Sequence of chain 1.C:
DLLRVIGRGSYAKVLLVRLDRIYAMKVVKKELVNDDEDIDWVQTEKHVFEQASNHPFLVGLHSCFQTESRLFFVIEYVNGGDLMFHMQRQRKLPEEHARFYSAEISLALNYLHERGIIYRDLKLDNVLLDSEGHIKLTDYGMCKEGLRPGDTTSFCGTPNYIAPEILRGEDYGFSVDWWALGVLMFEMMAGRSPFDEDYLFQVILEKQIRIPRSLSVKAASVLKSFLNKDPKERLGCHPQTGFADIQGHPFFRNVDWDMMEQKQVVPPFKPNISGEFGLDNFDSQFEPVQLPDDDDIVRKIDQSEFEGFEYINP

A protein and the small-molecule ligand that binds it are described below.
Small molecule (SMILES): Nc1ncc(-c2cccc(N3CCNCC3)c2)cc1C(=O)Nc1ccncc1

Binding-site contacts:
Ligand atom CAE contacts residue THR152 of chain 1.C at 4.0 Å.
Ligand atom NAP contacts residue THR152 of chain 1.C at 3.6 Å.
Ligand atom CAX contacts residue ILE17 of chain 1.C at 3.5 Å (hydrophobic).
Ligand atom CAV contacts residue ILE17 of chain 1.C at 3.2 Å (hydrophobic).
Ligand atom CAS contacts residue PHE309 of chain 1.C at 4.0 Å (hydrophobic).
Ligand atom CAN contacts residue LEU142 of chain 1.C at 3.5 Å (hydrophobic).
Ligand atom NAL contacts residue GLU90 of chain 1.C at 2.9 Å (salt-bridge).
Ligand atom CAU contacts residue ILE17 of chain 1.C at 3.2 Å (hydrophobic).
Ligand atom NAB contacts residue ASP153 of chain 1.C at 3.5 Å.
Ligand atom CAR contacts residue TYR91 of chain 1.C at 3.6 Å (hydrophobic).
Ligand atom CAQ contacts residue ILE17 of chain 1.C at 4.0 Å (hydrophobic).
Ligand atom CAH contacts residue THR152 of chain 1.C at 3.5 Å.
Ligand atom CAC contacts residue VAL25 of chain 1.C at 3.9 Å (hydrophobic).
Ligand atom NAP contacts residue GLU90 of chain 1.C at 3.1 Å (salt-bridge).
Ligand atom OAJ contacts residue ILE89 of chain 1.C at 3.8 Å.
Ligand atom CAI contacts residue THR152 of chain 1.C at 3.9 Å.
Ligand atom CAI contacts residue LEU142 of chain 1.C at 4.0 Å (hydrophobic).
Ligand atom CAT contacts residue ILE17 of chain 1.C at 3.9 Å (hydrophobic).
Ligand atom NAP contacts residue ILE89 of chain 1.C at 3.1 Å.
Ligand atom CAD contacts residue VAL25 of chain 1.C at 3.8 Å (hydrophobic).
Ligand atom CAD contacts residue THR152 of chain 1.C at 3.9 Å.
Ligand atom CAO contacts residue LEU142 of chain 1.C at 3.6 Å (hydrophobic).
Ligand atom NAG contacts residue THR152 of chain 1.C at 3.9 Å.
Ligand atom CAQ contacts residue LEU142 of chain 1.C at 3.9 Å (hydrophobic).
Ligand atom CAC contacts residue ASP153 of chain 1.C at 3.3 Å.
Ligand atom CAK contacts residue THR152 of chain 1.C at 4.0 Å.
Ligand atom CAT contacts residue PHE309 of chain 1.C at 3.9 Å (hydrophobic).
Ligand atom NAL contacts residue TYR91 of chain 1.C at 3.6 Å.
Ligand atom CAM contacts residue LEU142 of chain 1.C at 3.9 Å (hydrophobic).
Ligand atom CAK contacts residue GLU90 of chain 1.C at 3.4 Å.
Ligand atom CAM contacts residue VAL92 of chain 1.C at 3.7 Å (hydrophobic).
Ligand atom CBB contacts residue ILE17 of chain 1.C at 3.5 Å (hydrophobic).
Ligand atom NAW contacts residue ILE17 of chain 1.C at 3.2 Å.
Ligand atom CAS contacts residue TYR91 of chain 1.C at 3.8 Å (hydrophobic).
Ligand atom OAJ contacts residue THR152 of chain 1.C at 3.2 Å.
Ligand atom CAD contacts residue ASP153 of chain 1.C at 3.6 Å.
Ligand atom CAE contacts residue VAL25 of chain 1.C at 3.8 Å (hydrophobic).
Ligand atom CAM contacts residue TYR91 of chain 1.C at 3.9 Å (hydrophobic).
Ligand atom NAL contacts residue VAL92 of chain 1.C at 3.8 Å.
Ligand atom CAF contacts residue VAL25 of chain 1.C at 3.9 Å (hydrophobic).